Sequence of chain 1.A:
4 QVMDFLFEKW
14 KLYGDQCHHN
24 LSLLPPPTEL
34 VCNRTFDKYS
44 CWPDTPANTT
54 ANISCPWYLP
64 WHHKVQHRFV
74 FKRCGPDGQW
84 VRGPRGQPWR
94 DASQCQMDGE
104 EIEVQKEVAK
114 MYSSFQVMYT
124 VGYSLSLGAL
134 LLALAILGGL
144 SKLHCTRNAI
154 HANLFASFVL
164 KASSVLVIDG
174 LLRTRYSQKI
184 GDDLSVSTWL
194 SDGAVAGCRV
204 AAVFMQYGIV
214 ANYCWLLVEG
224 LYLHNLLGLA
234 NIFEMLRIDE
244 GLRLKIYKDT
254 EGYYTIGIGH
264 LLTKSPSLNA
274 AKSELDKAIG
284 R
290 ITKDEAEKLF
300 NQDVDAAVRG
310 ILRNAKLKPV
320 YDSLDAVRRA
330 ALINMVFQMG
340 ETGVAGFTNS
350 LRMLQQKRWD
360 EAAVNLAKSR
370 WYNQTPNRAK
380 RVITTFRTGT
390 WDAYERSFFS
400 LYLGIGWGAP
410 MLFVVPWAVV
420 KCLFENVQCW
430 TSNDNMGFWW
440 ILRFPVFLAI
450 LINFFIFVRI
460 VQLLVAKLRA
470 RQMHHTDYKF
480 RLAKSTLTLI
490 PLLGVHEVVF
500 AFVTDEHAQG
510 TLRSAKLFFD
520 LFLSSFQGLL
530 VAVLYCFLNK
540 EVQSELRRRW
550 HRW

A protein and the small-molecule ligand that binds it are described below.
Small molecule (SMILES): CC(=O)N[C@H]1[C@H](O[C@H]2[C@H](O)[C@@H](NC(C)=O)CO[C@@H]2CO)O[C@H](CO)[C@@H](O)[C@@H]1O

Binding-site contacts:
Ligand atom C7 contacts residue THR53 of chain 1.A at 4.2 Å.
Ligand atom O6 contacts residue PHE72 of chain 1.A at 3.8 Å.
Ligand atom C8 contacts residue ALA54 of chain 1.A at 4.2 Å (hydrophobic).
Ligand atom C7 contacts residue ASN55 of chain 1.A at 3.6 Å.
Ligand atom O7 contacts residue THR53 of chain 1.A at 4.1 Å.
Ligand atom C5 contacts residue ASN55 of chain 1.A at 3.6 Å.
Ligand atom C3 contacts residue ASN55 of chain 1.A at 3.9 Å.
Ligand atom C1 contacts residue ASN55 of chain 1.A at 1.4 Å.
Ligand atom C4 contacts residue ASN55 of chain 1.A at 4.3 Å.
Ligand atom C2 contacts residue ASN55 of chain 1.A at 2.6 Å.
Ligand atom O5 contacts residue ASN55 of chain 1.A at 2.3 Å (h-bond).
Ligand atom C8 contacts residue THR53 of chain 1.A at 3.9 Å.
Ligand atom O7 contacts residue ASN55 of chain 1.A at 3.7 Å.
Ligand atom N2 contacts residue ASN55 of chain 1.A at 3.1 Å (h-bond).